The small molecule below binds the protein below.
Small molecule (SMILES): CC1(NC2=NS(=O)(=O)c3sc(Cl)cc3N2)CC1

Sequence of chain 1.D:
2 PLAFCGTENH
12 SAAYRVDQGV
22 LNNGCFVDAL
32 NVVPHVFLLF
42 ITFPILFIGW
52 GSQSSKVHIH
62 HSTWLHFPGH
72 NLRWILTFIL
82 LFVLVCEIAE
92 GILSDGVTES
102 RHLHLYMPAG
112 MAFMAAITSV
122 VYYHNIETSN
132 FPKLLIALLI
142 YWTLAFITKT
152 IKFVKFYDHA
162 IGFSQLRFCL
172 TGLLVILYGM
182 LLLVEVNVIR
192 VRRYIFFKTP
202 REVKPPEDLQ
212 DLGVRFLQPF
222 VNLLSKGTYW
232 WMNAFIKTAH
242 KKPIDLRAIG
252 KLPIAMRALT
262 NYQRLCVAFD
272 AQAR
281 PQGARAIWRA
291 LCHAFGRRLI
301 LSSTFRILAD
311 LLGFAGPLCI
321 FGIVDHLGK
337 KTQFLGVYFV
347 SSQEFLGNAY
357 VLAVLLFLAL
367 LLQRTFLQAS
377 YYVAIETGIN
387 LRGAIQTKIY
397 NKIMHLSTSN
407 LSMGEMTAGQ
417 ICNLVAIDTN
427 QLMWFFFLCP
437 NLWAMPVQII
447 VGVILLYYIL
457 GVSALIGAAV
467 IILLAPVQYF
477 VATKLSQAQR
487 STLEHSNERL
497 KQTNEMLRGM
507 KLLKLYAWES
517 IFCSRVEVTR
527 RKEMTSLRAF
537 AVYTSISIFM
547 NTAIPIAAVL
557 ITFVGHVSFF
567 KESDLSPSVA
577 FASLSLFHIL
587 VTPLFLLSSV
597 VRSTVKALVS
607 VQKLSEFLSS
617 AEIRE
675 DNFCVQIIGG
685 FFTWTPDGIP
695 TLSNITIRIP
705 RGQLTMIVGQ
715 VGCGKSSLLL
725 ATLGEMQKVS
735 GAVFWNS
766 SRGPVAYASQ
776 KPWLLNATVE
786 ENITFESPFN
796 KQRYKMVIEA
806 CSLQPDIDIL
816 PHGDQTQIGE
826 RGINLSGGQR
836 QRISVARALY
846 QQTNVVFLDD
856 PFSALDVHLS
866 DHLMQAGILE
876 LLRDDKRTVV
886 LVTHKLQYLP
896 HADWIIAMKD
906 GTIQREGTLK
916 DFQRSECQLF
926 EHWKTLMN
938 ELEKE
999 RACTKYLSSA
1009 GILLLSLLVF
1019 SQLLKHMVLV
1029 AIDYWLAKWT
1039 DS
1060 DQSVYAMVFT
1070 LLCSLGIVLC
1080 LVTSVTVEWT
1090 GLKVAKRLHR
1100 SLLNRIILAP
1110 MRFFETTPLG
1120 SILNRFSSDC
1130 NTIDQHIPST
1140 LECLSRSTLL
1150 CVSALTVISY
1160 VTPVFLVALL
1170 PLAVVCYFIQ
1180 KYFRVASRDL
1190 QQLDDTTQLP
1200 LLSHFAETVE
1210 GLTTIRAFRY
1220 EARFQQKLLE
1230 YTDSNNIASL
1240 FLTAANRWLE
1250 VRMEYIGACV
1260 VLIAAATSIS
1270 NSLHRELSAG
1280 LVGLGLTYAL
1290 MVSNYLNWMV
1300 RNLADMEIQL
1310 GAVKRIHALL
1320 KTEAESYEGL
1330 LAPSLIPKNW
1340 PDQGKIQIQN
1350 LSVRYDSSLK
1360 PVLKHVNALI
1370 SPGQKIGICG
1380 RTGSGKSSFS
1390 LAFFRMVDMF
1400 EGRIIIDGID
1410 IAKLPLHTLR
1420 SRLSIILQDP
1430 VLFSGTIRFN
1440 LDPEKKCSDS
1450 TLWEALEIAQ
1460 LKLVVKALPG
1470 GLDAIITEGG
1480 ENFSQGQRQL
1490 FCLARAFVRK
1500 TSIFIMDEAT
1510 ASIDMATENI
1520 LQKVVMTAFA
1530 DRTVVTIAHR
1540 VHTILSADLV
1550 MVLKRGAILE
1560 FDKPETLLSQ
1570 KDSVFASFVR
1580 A

Binding-site contacts:
Ligand atom N06 contacts residue ASP1031 of chain 1.D at 2.7 Å (salt-bridge).
Ligand atom C11 contacts residue HIS584 of chain 1.D at 4.0 Å.
Ligand atom C16 contacts residue ASP1031 of chain 1.D at 3.7 Å.
Ligand atom CL1 contacts residue ILE552 of chain 1.D at 3.4 Å.
Ligand atom C11 contacts residue MET1290 of chain 1.D at 3.8 Å (hydrophobic).
Ligand atom C09 contacts residue HIS584 of chain 1.D at 4.1 Å.
Ligand atom O05 contacts residue HIS584 of chain 1.D at 4.0 Å.
Ligand atom C16 contacts residue VAL555 of chain 1.D at 4.2 Å (hydrophobic).
Ligand atom C16 contacts residue LEU580 of chain 1.D at 4.2 Å (hydrophobic).
Ligand atom S03 contacts residue PRO551 of chain 1.D at 3.8 Å.
Ligand atom C10 contacts residue TYR1287 of chain 1.D at 4.0 Å (hydrophobic).
Ligand atom N08 contacts residue HIS584 of chain 1.D at 3.4 Å (h-bond).
Ligand atom S03 contacts residue VAL555 of chain 1.D at 3.9 Å.
Ligand atom O04 contacts residue LEU580 of chain 1.D at 4.1 Å.
Ligand atom C14 contacts residue ASP1031 of chain 1.D at 3.5 Å.
Ligand atom N06 contacts residue TYR1287 of chain 1.D at 4.0 Å.
Ligand atom C12 contacts residue HIS584 of chain 1.D at 3.6 Å.
Ligand atom C13 contacts residue ASP1031 of chain 1.D at 3.3 Å.
Ligand atom S03 contacts residue ILE552 of chain 1.D at 3.8 Å.
Ligand atom C15 contacts residue LEU580 of chain 1.D at 4.0 Å (hydrophobic).
Ligand atom O04 contacts residue HIS584 of chain 1.D at 4.0 Å.
Ligand atom N07 contacts residue LEU580 of chain 1.D at 3.8 Å.
Ligand atom C09 contacts residue MET1290 of chain 1.D at 4.1 Å (hydrophobic).
Ligand atom C09 contacts residue ASP1031 of chain 1.D at 3.9 Å.
Ligand atom C17 contacts residue VAL555 of chain 1.D at 3.7 Å (hydrophobic).
Ligand atom C10 contacts residue ASP1031 of chain 1.D at 4.2 Å.
Ligand atom C11 contacts residue THR1286 of chain 1.D at 3.7 Å.
Ligand atom C12 contacts residue MET1290 of chain 1.D at 3.7 Å (hydrophobic).
Ligand atom CL1 contacts residue VAL555 of chain 1.D at 3.6 Å.
Ligand atom S02 contacts residue HIS584 of chain 1.D at 4.1 Å.
Ligand atom C14 contacts residue LEU580 of chain 1.D at 3.7 Å (hydrophobic).
Ligand atom CL1 contacts residue ILE1030 of chain 1.D at 4.2 Å.
Ligand atom CL1 contacts residue CYS1072 of chain 1.D at 3.5 Å.
Ligand atom C16 contacts residue ILE1030 of chain 1.D at 3.5 Å (hydrophobic).
Ligand atom C12 contacts residue LEU1149 of chain 1.D at 4.1 Å (hydrophobic).
Ligand atom C10 contacts residue MET1290 of chain 1.D at 3.6 Å (hydrophobic).
Ligand atom C13 contacts residue LEU580 of chain 1.D at 4.1 Å (hydrophobic).
Ligand atom C17 contacts residue ILE552 of chain 1.D at 4.0 Å (hydrophobic).
Ligand atom C10 contacts residue THR1286 of chain 1.D at 3.5 Å.
Ligand atom N07 contacts residue ASP1031 of chain 1.D at 2.6 Å (salt-bridge).